A small-molecule ligand and the protein it binds are described below.
Small molecule (SMILES): N[C@H]1CCOC1=O

Sequence of chain 1.A:
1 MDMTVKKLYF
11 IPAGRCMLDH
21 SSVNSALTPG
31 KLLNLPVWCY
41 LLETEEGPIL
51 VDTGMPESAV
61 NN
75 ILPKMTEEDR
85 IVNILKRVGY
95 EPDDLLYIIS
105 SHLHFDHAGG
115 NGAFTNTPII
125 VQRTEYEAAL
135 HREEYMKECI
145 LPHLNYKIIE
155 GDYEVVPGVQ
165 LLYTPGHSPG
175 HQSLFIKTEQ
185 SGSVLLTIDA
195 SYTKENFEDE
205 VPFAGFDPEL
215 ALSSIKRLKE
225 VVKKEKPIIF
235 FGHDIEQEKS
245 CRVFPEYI

Binding-site contacts:
Ligand atom C contacts residue TYR196 of chain 1.A at 2.9 Å (hydrophobic).
Ligand atom CG contacts residue ZN1 of chain 1.C at 3.0 Å.
Ligand atom O contacts residue HIS237 of chain 1.A at 3.1 Å (h-bond).
Ligand atom CA contacts residue TYR196 of chain 1.A at 3.8 Å (hydrophobic).
Ligand atom C contacts residue ZN1 of chain 1.B at 3.0 Å.
Ligand atom C contacts residue ZN1 of chain 1.C at 3.5 Å.
Ligand atom OD contacts residue TYR196 of chain 1.A at 2.5 Å (h-bond).
Ligand atom N contacts residue PHE109 of chain 1.A at 3.3 Å.
Ligand atom CG contacts residue HIS171 of chain 1.A at 3.1 Å.
Ligand atom C contacts residue ASP110 of chain 1.A at 3.6 Å.
Ligand atom CG contacts residue TYR196 of chain 1.A at 3.0 Å (hydrophobic).
Ligand atom O contacts residue ASP110 of chain 1.A at 3.0 Å (salt-bridge).
Ligand atom CG contacts residue ASP193 of chain 1.A at 4.5 Å.
Ligand atom OD contacts residue ZN1 of chain 1.B at 3.3 Å.
Ligand atom O contacts residue ASP193 of chain 1.A at 3.6 Å (salt-bridge).
Ligand atom CB contacts residue TYR196 of chain 1.A at 3.7 Å (hydrophobic).
Ligand atom CA contacts residue ZN1 of chain 1.B at 4.2 Å.
Ligand atom C contacts residue ASP193 of chain 1.A at 3.7 Å.
Ligand atom OD contacts residue ZN1 of chain 1.C at 2.4 Å.
Ligand atom CG contacts residue HIS108 of chain 1.A at 3.2 Å.
Ligand atom N contacts residue ILE75 of chain 1.A at 4.4 Å.
Ligand atom O contacts residue LEU18 of chain 1.A at 4.5 Å.
Ligand atom OD contacts residue HIS171 of chain 1.A at 2.9 Å (h-bond).
Ligand atom CA contacts residue ASP110 of chain 1.A at 3.8 Å.
Ligand atom O contacts residue ZN1 of chain 1.C at 4.2 Å.
Ligand atom C contacts residue HIS171 of chain 1.A at 4.4 Å.
Ligand atom O contacts residue TYR196 of chain 1.A at 3.2 Å (h-bond).
Ligand atom CB contacts residue HIS108 of chain 1.A at 4.2 Å.
Ligand atom OD contacts residue ASP110 of chain 1.A at 4.5 Å.
Ligand atom N contacts residue ASP110 of chain 1.A at 3.3 Å (salt-bridge).
Ligand atom CA contacts residue ZN1 of chain 1.C at 4.2 Å.
Ligand atom CB contacts residue ZN1 of chain 1.C at 4.2 Å.
Ligand atom C contacts residue HIS237 of chain 1.A at 4.2 Å.
Ligand atom OD contacts residue HIS108 of chain 1.A at 3.7 Å.
Ligand atom O contacts residue ZN1 of chain 1.B at 2.5 Å.
Ligand atom OD contacts residue ASP193 of chain 1.A at 3.1 Å (salt-bridge).